Binding-site contacts:
Ligand atom C6 contacts residue GLU279 of chain 1.B at 4.0 Å.
Ligand atom C7 contacts residue LYS556 of chain 1.C at 3.8 Å.
Ligand atom C2 contacts residue ASN280 of chain 1.B at 2.5 Å.
Ligand atom C1 contacts residue ASN280 of chain 1.B at 1.4 Å.
Ligand atom C6 contacts residue ASN280 of chain 1.B at 4.2 Å.
Ligand atom C3 contacts residue GLU279 of chain 1.B at 4.0 Å.
Ligand atom N2 contacts residue ASN280 of chain 1.B at 2.9 Å (h-bond).
Ligand atom N2 contacts residue GLU279 of chain 1.B at 4.4 Å.
Ligand atom C2 contacts residue GLU279 of chain 1.B at 3.3 Å.
Ligand atom C8 contacts residue LYS556 of chain 1.C at 3.5 Å.
Ligand atom N2 contacts residue LYS556 of chain 1.C at 3.6 Å.
Ligand atom C7 contacts residue ASN280 of chain 1.B at 4.1 Å.
Ligand atom O5 contacts residue ASN280 of chain 1.B at 2.4 Å (h-bond).
Ligand atom O6 contacts residue ASN278 of chain 1.B at 4.4 Å.
Ligand atom C4 contacts residue GLU279 of chain 1.B at 3.7 Å.
Ligand atom C4 contacts residue ASN280 of chain 1.B at 4.3 Å.
Ligand atom C1 contacts residue GLU279 of chain 1.B at 3.2 Å.
Ligand atom O6 contacts residue ASN280 of chain 1.B at 3.7 Å.
Ligand atom C5 contacts residue GLU279 of chain 1.B at 3.6 Å.
Ligand atom O5 contacts residue GLU279 of chain 1.B at 2.7 Å (salt-bridge).
Ligand atom C3 contacts residue ASN280 of chain 1.B at 3.8 Å.
Ligand atom C5 contacts residue ASN280 of chain 1.B at 3.7 Å.

Sequence of chain 1.B:
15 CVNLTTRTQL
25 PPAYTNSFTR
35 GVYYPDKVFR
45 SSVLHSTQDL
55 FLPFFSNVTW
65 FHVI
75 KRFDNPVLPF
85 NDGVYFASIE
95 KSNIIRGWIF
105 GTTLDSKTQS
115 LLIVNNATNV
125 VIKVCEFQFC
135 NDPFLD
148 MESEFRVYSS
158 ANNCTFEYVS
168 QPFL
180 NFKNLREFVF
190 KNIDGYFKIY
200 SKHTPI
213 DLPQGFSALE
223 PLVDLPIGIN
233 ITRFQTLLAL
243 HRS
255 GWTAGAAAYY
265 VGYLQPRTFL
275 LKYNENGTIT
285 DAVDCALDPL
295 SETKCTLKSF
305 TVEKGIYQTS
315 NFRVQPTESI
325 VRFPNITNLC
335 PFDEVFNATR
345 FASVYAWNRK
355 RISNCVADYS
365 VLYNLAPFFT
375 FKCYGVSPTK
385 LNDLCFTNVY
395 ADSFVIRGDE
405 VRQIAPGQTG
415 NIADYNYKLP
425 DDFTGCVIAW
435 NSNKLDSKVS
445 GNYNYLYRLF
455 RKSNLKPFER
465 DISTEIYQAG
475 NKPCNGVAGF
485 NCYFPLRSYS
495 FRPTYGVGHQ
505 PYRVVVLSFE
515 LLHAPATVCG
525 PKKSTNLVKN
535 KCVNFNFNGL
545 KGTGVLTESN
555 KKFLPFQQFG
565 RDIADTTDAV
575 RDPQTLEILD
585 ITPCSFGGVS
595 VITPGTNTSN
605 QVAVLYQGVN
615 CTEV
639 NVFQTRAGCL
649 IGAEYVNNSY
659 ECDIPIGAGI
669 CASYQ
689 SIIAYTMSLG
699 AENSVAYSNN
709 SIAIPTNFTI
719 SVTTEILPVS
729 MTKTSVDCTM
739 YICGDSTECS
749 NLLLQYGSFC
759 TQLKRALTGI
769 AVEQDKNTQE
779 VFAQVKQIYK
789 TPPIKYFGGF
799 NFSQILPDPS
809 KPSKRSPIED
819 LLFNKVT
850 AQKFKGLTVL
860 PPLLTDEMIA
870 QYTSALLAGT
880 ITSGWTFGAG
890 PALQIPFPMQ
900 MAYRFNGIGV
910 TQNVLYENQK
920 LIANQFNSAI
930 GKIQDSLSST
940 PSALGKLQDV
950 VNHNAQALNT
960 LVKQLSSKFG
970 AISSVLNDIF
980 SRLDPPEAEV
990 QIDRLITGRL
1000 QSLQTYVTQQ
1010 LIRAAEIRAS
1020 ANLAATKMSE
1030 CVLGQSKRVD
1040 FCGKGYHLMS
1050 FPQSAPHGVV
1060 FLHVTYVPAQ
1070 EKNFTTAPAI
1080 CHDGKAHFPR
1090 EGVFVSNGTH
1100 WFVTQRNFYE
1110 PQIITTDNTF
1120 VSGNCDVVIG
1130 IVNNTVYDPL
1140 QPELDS

Sequence of chain 1.C:
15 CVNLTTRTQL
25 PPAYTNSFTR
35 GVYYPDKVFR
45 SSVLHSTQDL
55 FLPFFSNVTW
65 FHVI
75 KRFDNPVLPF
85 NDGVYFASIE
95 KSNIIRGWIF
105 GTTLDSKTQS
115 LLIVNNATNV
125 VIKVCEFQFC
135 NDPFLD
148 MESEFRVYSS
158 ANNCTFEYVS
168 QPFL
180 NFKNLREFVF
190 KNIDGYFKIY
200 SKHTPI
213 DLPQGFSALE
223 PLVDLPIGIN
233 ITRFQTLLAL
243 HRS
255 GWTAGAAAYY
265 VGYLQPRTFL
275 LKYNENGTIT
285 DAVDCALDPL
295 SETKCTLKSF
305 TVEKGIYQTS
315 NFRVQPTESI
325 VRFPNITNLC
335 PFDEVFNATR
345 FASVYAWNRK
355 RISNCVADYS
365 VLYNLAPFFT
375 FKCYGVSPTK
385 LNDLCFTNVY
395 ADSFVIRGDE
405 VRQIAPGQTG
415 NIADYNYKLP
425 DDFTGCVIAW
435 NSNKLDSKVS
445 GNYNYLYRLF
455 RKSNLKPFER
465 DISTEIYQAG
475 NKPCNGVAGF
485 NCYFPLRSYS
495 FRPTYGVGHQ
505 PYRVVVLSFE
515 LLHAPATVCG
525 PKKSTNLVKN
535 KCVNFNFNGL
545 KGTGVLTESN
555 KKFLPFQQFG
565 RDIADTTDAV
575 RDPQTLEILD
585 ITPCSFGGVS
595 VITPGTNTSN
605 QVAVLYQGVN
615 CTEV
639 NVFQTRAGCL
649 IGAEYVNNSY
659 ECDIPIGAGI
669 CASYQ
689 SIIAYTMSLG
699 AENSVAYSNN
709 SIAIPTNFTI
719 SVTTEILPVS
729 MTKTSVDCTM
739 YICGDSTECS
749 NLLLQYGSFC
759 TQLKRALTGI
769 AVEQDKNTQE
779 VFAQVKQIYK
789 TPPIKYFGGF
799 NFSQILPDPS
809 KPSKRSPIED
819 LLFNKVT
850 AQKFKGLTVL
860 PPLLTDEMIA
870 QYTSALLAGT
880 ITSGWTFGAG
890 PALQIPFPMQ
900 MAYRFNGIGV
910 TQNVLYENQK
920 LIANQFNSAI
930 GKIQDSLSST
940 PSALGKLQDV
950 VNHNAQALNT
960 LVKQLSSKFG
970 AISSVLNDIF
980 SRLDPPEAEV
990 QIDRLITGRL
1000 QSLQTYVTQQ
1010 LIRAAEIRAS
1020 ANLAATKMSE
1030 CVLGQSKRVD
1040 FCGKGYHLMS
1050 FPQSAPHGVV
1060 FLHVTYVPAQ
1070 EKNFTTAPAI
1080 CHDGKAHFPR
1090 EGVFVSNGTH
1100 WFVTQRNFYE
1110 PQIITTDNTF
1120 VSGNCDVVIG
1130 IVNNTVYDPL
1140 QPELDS

This protein binds this small molecule.
Small molecule (SMILES): CC(=O)N[C@@H]1[C@@H](O)[C@H](O)[C@@H](CO)O[C@H]1O